The protein below binds the small molecule below.
Small molecule (SMILES): CO[P](=O)(O)O[C@H]1[C@@H](O)[C@H](n2ccc(=O)[nH]c2=O)O[C@@H]1COP(=O)(O)O

Sequence of chain 2.K:
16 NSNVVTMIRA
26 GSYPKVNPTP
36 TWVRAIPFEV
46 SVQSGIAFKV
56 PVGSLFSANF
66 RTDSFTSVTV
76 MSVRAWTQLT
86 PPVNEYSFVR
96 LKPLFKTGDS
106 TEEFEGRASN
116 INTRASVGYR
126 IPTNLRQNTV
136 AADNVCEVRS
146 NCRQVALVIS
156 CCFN

Binding-site contacts:
Ligand atom C5 contacts residue ARG125 of chain 2.K at 3.5 Å.
Ligand atom OP3 contacts residue ILE23 of chain 2.J at 4.3 Å.
Ligand atom C6 contacts residue ARG125 of chain 2.K at 3.5 Å.
Ligand atom P contacts residue ILE23 of chain 2.J at 4.2 Å.
Ligand atom O3' contacts residue ARG125 of chain 2.K at 4.1 Å.
Ligand atom N3 contacts residue ARG125 of chain 2.K at 3.6 Å.
Ligand atom N3 contacts residue SER17 of chain 2.J at 4.1 Å.
Ligand atom OP1 contacts residue ILE23 of chain 2.J at 3.7 Å.
Ligand atom N1 contacts residue ASN16 of chain 2.J at 4.3 Å.
Ligand atom OP3 contacts residue ARG125 of chain 2.K at 2.7 Å.
Ligand atom O2 contacts residue ASN16 of chain 2.J at 2.5 Å (h-bond).
Ligand atom O2 contacts residue ARG125 of chain 2.K at 4.0 Å.
Ligand atom C4 contacts residue ARG125 of chain 2.K at 3.6 Å.
Ligand atom OP1 contacts residue ARG125 of chain 2.K at 2.9 Å (salt-bridge).
Ligand atom C3' contacts residue ARG125 of chain 2.K at 3.3 Å.
Ligand atom C5' contacts residue ARG131 of chain 2.K at 3.4 Å.
Ligand atom C5' contacts residue MET76 of chain 2.K at 4.3 Å (hydrophobic).
Ligand atom C5 contacts residue THR21 of chain 2.J at 4.3 Å.
Ligand atom OP2 contacts residue SER77 of chain 2.K at 3.9 Å.
Ligand atom C2 contacts residue ASN16 of chain 2.J at 3.0 Å.
Ligand atom C5' contacts residue ARG125 of chain 2.K at 4.2 Å.
Ligand atom C4 contacts residue ASN16 of chain 2.J at 4.1 Å.
Ligand atom OP2 contacts residue ILE23 of chain 2.J at 4.2 Å.
Ligand atom N1 contacts residue ARG125 of chain 2.K at 3.7 Å.
Ligand atom O5' contacts residue ARG125 of chain 2.K at 3.2 Å (salt-bridge).
Ligand atom P contacts residue ARG131 of chain 2.K at 3.6 Å.
Ligand atom C4 contacts residue SER17 of chain 2.J at 4.0 Å.
Ligand atom O4 contacts residue ARG125 of chain 2.K at 3.9 Å.
Ligand atom OP1 contacts residue ARG131 of chain 2.K at 3.4 Å (salt-bridge).
Ligand atom O5' contacts residue ARG131 of chain 2.K at 2.9 Å (salt-bridge).
Ligand atom C2 contacts residue ARG125 of chain 2.K at 3.8 Å.
Ligand atom N3 contacts residue ASN16 of chain 2.J at 2.8 Å (h-bond).
Ligand atom OP3 contacts residue SER77 of chain 2.K at 4.2 Å.
Ligand atom C1' contacts residue ARG125 of chain 2.K at 4.3 Å.
Ligand atom C4' contacts residue ARG125 of chain 2.K at 4.3 Å.
Ligand atom C2' contacts residue ARG125 of chain 2.K at 3.7 Å.
Ligand atom O4 contacts residue SER17 of chain 2.J at 3.1 Å.
Ligand atom O4 contacts residue THR21 of chain 2.J at 4.0 Å.
Ligand atom OP2 contacts residue ARG131 of chain 2.K at 3.8 Å.
Ligand atom P contacts residue ARG125 of chain 2.K at 3.9 Å.

Sequence of chain 2.J:
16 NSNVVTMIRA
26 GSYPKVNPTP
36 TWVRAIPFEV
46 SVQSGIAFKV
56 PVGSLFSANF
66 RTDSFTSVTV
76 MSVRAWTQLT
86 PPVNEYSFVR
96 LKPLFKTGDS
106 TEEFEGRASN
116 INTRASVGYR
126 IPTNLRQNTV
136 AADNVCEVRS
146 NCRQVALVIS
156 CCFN